Sequence of chain 1.D:
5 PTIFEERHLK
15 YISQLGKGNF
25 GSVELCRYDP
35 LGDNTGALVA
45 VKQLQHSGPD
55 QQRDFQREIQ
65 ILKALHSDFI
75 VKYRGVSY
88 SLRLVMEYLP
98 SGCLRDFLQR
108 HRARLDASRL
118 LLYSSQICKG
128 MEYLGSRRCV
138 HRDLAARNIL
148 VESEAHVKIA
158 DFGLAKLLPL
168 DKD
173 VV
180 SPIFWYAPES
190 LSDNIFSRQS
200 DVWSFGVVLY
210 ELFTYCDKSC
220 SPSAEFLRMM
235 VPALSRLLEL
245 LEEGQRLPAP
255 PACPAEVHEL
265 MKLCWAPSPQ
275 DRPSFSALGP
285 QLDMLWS

A protein and the small-molecule ligand that binds it are described below.
Small molecule (SMILES): CCNC(=O)c1ccc(Nc2cc(-c3c(F)cccc3Cl)nc3c2C(=O)N=C3)nc1

Binding-site contacts:
Ligand atom C18 contacts residue ALA44 of chain 1.D at 3.8 Å (hydrophobic).
Ligand atom C24 contacts residue VAL27 of chain 1.D at 3.8 Å (hydrophobic).
Ligand atom C26 contacts residue GLY20 of chain 1.D at 3.9 Å.
Ligand atom N19 contacts residue VAL75 of chain 1.D at 4.0 Å.
Ligand atom C14 contacts residue LEU147 of chain 1.D at 3.6 Å (hydrophobic).
Ligand atom F25 contacts residue VAL27 of chain 1.D at 3.3 Å.
Ligand atom O21 contacts residue TYR95 of chain 1.D at 3.6 Å.
Ligand atom C28 contacts residue ASN145 of chain 1.D at 3.8 Å.
Ligand atom N19 contacts residue ALA44 of chain 1.D at 3.2 Å.
Ligand atom F25 contacts residue LEU19 of chain 1.D at 3.6 Å.
Ligand atom N10 contacts residue LEU19 of chain 1.D at 4.0 Å.
Ligand atom N19 contacts residue LEU147 of chain 1.D at 3.8 Å.
Ligand atom C20 contacts residue ALA44 of chain 1.D at 3.5 Å (hydrophobic).
Ligand atom N19 contacts residue GLU94 of chain 1.D at 3.1 Å (salt-bridge).
Ligand atom CL30 contacts residue LEU147 of chain 1.D at 3.9 Å.
Ligand atom C8 contacts residue TYR95 of chain 1.D at 4.0 Å (hydrophobic).
Ligand atom C7 contacts residue LEU19 of chain 1.D at 3.8 Å (hydrophobic).
Ligand atom C13 contacts residue LEU147 of chain 1.D at 3.5 Å (hydrophobic).
Ligand atom C8 contacts residue GLY99 of chain 1.D at 3.6 Å.
Ligand atom C24 contacts residue GLY20 of chain 1.D at 4.0 Å.
Ligand atom C20 contacts residue LEU96 of chain 1.D at 4.0 Å (hydrophobic).
Ligand atom C11 contacts residue LEU19 of chain 1.D at 3.6 Å (hydrophobic).
Ligand atom N12 contacts residue LEU147 of chain 1.D at 3.7 Å.
Ligand atom C17 contacts residue LEU147 of chain 1.D at 3.7 Å (hydrophobic).
Ligand atom O21 contacts residue GLU94 of chain 1.D at 3.5 Å (salt-bridge).
Ligand atom C22 contacts residue LEU147 of chain 1.D at 3.5 Å (hydrophobic).
Ligand atom C20 contacts residue LEU147 of chain 1.D at 3.6 Å (hydrophobic).
Ligand atom N12 contacts residue LEU96 of chain 1.D at 3.8 Å.
Ligand atom CL30 contacts residue ALA157 of chain 1.D at 3.6 Å.
Ligand atom C18 contacts residue LEU147 of chain 1.D at 3.9 Å (hydrophobic).
Ligand atom C9 contacts residue LEU19 of chain 1.D at 4.0 Å (hydrophobic).
Ligand atom F25 contacts residue GLY20 of chain 1.D at 3.1 Å.
Ligand atom C9 contacts residue GLY99 of chain 1.D at 3.9 Å.
Ligand atom C8 contacts residue LEU96 of chain 1.D at 3.4 Å (hydrophobic).
Ligand atom C20 contacts residue GLU94 of chain 1.D at 3.7 Å.
Ligand atom O21 contacts residue LEU96 of chain 1.D at 2.8 Å (h-bond).
Ligand atom C7 contacts residue GLY99 of chain 1.D at 3.8 Å.
Ligand atom O21 contacts residue ALA44 of chain 1.D at 3.8 Å.
Ligand atom C8 contacts residue LEU19 of chain 1.D at 3.7 Å (hydrophobic).
Ligand atom C28 contacts residue ASP158 of chain 1.D at 3.7 Å.